Binding-site contacts:
Ligand atom CZ2 contacts residue ALA44 of chain 1.U at 3.8 Å (hydrophobic).
Ligand atom O contacts residue THR47 of chain 1.U at 3.6 Å.
Ligand atom O contacts residue ARG24 of chain 1.V at 3.5 Å.
Ligand atom CE3 contacts residue HIS32 of chain 1.U at 4.0 Å.
Ligand atom C contacts residue THR47 of chain 1.U at 3.6 Å.
Ligand atom CA contacts residue THR28 of chain 1.V at 3.2 Å.
Ligand atom CA contacts residue THR23 of chain 1.V at 3.9 Å.
Ligand atom OXT contacts residue THR50 of chain 1.U at 3.1 Å (h-bond).
Ligand atom OXT contacts residue GLY25 of chain 1.V at 3.9 Å.
Ligand atom N contacts residue ARG24 of chain 1.V at 4.0 Å.
Ligand atom CB contacts residue SER51 of chain 1.V at 3.5 Å.
Ligand atom NE1 contacts residue ALA44 of chain 1.U at 3.7 Å.
Ligand atom CE2 contacts residue ALA44 of chain 1.U at 3.9 Å (hydrophobic).
Ligand atom CZ2 contacts residue ILE53 of chain 1.U at 3.8 Å (hydrophobic).
Ligand atom N contacts residue THR28 of chain 1.V at 2.7 Å (h-bond).
Ligand atom CG contacts residue SER51 of chain 1.V at 3.9 Å.
Ligand atom CZ2 contacts residue THR50 of chain 1.U at 3.9 Å.
Ligand atom CB contacts residue THR28 of chain 1.V at 3.5 Å.
Ligand atom O contacts residue THR23 of chain 1.V at 4.0 Å.
Ligand atom CA contacts residue HIS31 of chain 1.U at 4.1 Å.
Ligand atom CD1 contacts residue THR47 of chain 1.U at 3.8 Å.
Ligand atom OXT contacts residue HIS31 of chain 1.U at 3.9 Å.
Ligand atom CA contacts residue SER51 of chain 1.V at 4.0 Å.
Ligand atom CZ3 contacts residue GLY21 of chain 1.U at 3.7 Å.
Ligand atom CH2 contacts residue GLY21 of chain 1.U at 3.5 Å.
Ligand atom N contacts residue ASP27 of chain 1.V at 3.0 Å (salt-bridge).
Ligand atom C contacts residue SER51 of chain 1.V at 3.6 Å.
Ligand atom NE1 contacts residue GLN45 of chain 1.U at 2.9 Å (h-bond).
Ligand atom N contacts residue GLY25 of chain 1.V at 2.8 Å (h-bond).
Ligand atom CD1 contacts residue SER51 of chain 1.V at 3.5 Å.
Ligand atom CE2 contacts residue GLN45 of chain 1.U at 3.9 Å.
Ligand atom OXT contacts residue THR47 of chain 1.U at 2.6 Å (h-bond).
Ligand atom O contacts residue GLY25 of chain 1.V at 3.0 Å (h-bond).
Ligand atom N contacts residue THR23 of chain 1.V at 2.9 Å (h-bond).
Ligand atom CB contacts residue THR23 of chain 1.V at 3.9 Å.
Ligand atom CA contacts residue GLY25 of chain 1.V at 3.5 Å.
Ligand atom CD1 contacts residue GLN45 of chain 1.U at 3.6 Å.
Ligand atom OXT contacts residue HIS49 of chain 1.U at 3.8 Å.
Ligand atom O contacts residue SER51 of chain 1.V at 2.8 Å (h-bond).
Ligand atom C contacts residue GLY25 of chain 1.V at 3.5 Å.

Sequence of chain 1.V:
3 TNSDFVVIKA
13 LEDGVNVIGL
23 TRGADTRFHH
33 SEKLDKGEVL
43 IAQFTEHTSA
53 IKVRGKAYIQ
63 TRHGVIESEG

Sequence of chain 1.U:
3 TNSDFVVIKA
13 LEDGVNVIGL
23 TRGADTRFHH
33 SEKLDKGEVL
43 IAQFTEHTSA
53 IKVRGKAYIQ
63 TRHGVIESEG

The protein below binds the small molecule below.
Small molecule (SMILES): N[C@@H](Cc1c[nH]c2ccccc12)C(=O)O